Binding-site contacts:
Ligand atom O5P contacts residue SER402 of chain 2.A at 2.6 Å (h-bond).
Ligand atom C6 contacts residue SER492 of chain 2.A at 3.9 Å.
Ligand atom P1 contacts residue TRP452 of chain 2.A at 3.4 Å.
Ligand atom C4 contacts residue HIS491 of chain 2.A at 3.9 Å.
Ligand atom O6P contacts residue SER404 of chain 2.A at 3.3 Å.
Ligand atom C2 contacts residue LEU401 of chain 2.A at 3.9 Å (hydrophobic).
Ligand atom P2 contacts residue SER404 of chain 2.A at 3.9 Å.
Ligand atom O5 contacts residue SER402 of chain 2.A at 3.9 Å.
Ligand atom O6 contacts residue THR407 of chain 2.A at 3.9 Å.
Ligand atom P1 contacts residue ARG459 of chain 2.A at 3.6 Å.
Ligand atom C6 contacts residue LEU401 of chain 2.A at 3.9 Å (hydrophobic).
Ligand atom O6P contacts residue THR406 of chain 2.A at 3.3 Å.
Ligand atom C4 contacts residue SER492 of chain 2.A at 3.7 Å.
Ligand atom O5P contacts residue SER404 of chain 2.A at 2.6 Å (h-bond).
Ligand atom O1 contacts residue TRP452 of chain 2.A at 3.2 Å (h-bond).
Ligand atom O4 contacts residue GLY490 of chain 2.A at 3.1 Å (h-bond).
Ligand atom O3P contacts residue ARG459 of chain 2.A at 2.7 Å (salt-bridge).
Ligand atom O2P contacts residue ARG459 of chain 2.A at 2.8 Å (salt-bridge).
Ligand atom O5P contacts residue GLY405 of chain 2.A at 3.7 Å.
Ligand atom O4P contacts residue SER402 of chain 2.A at 3.1 Å (h-bond).
Ligand atom C6 contacts residue SER402 of chain 2.A at 3.6 Å.
Ligand atom O3P contacts residue TRP452 of chain 2.A at 2.7 Å (h-bond).
Ligand atom C1 contacts residue ARG459 of chain 2.A at 3.7 Å.
Ligand atom O4P contacts residue THR407 of chain 2.A at 2.7 Å (h-bond).
Ligand atom O4P contacts residue THR406 of chain 2.A at 3.7 Å.
Ligand atom P2 contacts residue SER402 of chain 2.A at 3.4 Å.
Ligand atom O4 contacts residue HIS491 of chain 2.A at 3.0 Å.
Ligand atom O2 contacts residue GLY484 of chain 2.A at 3.9 Å.
Ligand atom O2P contacts residue THR403 of chain 2.A at 3.8 Å.
Ligand atom O4 contacts residue SER492 of chain 2.A at 3.7 Å.
Ligand atom O6P contacts residue HIS491 of chain 2.A at 3.8 Å.
Ligand atom O5P contacts residue THR403 of chain 2.A at 2.6 Å (h-bond).
Ligand atom O5 contacts residue LEU401 of chain 2.A at 3.8 Å.
Ligand atom O2 contacts residue LEU401 of chain 2.A at 3.1 Å.
Ligand atom O1P contacts residue TRP452 of chain 2.A at 3.7 Å.
Ligand atom C1 contacts residue TRP452 of chain 2.A at 3.5 Å (hydrophobic).
Ligand atom O3 contacts residue GLY484 of chain 2.A at 2.9 Å (h-bond).
Ligand atom C1 contacts residue LEU401 of chain 2.A at 3.7 Å (hydrophobic).
Ligand atom O6 contacts residue HIS491 of chain 2.A at 3.5 Å.
Ligand atom P2 contacts residue THR407 of chain 2.A at 3.9 Å.

Sequence of chain 2.A:
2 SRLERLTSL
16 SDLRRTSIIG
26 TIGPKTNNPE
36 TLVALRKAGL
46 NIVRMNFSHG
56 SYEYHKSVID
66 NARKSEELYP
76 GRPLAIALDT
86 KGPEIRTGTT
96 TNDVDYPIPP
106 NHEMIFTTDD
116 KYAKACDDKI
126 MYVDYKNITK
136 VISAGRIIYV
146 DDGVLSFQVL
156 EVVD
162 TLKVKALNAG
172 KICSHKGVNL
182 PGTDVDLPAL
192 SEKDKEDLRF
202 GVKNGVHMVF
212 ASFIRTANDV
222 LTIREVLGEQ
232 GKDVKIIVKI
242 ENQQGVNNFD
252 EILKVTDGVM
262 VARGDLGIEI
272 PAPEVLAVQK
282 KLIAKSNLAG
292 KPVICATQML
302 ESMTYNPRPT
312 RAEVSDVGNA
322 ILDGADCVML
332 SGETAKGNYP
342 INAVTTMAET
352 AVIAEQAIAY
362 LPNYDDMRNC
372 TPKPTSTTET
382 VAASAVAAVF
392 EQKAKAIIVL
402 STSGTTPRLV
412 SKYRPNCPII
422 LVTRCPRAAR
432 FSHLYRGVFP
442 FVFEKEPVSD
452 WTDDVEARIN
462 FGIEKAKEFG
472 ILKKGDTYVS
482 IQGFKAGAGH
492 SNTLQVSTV

This small molecule binds to this protein.
Small molecule (SMILES): O=P(O)(O)OC[C@H]1O[C@](O)(COP(=O)(O)O)[C@@H](O)[C@@H]1O